Sequence of chain 1.A:
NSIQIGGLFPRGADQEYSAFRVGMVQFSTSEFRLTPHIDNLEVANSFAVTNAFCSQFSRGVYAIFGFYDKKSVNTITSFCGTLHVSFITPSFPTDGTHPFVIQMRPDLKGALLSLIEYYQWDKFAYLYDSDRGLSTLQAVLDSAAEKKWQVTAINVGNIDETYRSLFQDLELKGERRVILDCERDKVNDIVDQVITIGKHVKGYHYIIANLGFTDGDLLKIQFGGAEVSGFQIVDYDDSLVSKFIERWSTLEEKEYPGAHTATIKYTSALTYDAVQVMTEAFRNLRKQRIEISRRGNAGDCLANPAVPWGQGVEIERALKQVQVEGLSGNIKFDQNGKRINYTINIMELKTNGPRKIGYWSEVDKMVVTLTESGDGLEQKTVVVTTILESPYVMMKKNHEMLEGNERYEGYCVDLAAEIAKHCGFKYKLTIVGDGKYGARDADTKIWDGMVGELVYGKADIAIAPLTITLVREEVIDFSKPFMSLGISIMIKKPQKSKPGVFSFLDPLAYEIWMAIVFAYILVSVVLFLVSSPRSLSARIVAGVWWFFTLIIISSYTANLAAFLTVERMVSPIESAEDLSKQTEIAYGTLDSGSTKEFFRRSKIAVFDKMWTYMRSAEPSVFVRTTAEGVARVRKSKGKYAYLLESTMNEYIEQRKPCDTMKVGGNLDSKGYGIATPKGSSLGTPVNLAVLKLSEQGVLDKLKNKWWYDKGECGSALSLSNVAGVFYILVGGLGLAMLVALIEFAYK

Binding-site contacts:
Ligand atom C1 contacts residue ASN346 of chain 1.A at 1.4 Å.
Ligand atom O3 contacts residue VAL368 of chain 1.A at 4.1 Å.
Ligand atom O7 contacts residue SER366 of chain 1.A at 4.1 Å.
Ligand atom C3 contacts residue ASN346 of chain 1.A at 3.5 Å.
Ligand atom C1 contacts residue ILE345 of chain 1.A at 4.1 Å (hydrophobic).
Ligand atom C7 contacts residue VAL368 of chain 1.A at 4.4 Å (hydrophobic).
Ligand atom O5 contacts residue ASN346 of chain 1.A at 2.4 Å (h-bond).
Ligand atom N2 contacts residue ASN346 of chain 1.A at 2.5 Å (h-bond).
Ligand atom C6 contacts residue ILE345 of chain 1.A at 3.6 Å (hydrophobic).
Ligand atom C2 contacts residue ASN346 of chain 1.A at 2.1 Å.
Ligand atom C5 contacts residue ILE345 of chain 1.A at 3.9 Å (hydrophobic).
Ligand atom C7 contacts residue ASN346 of chain 1.A at 3.1 Å.
Ligand atom O7 contacts residue ASN346 of chain 1.A at 3.4 Å (h-bond).
Ligand atom O5 contacts residue ILE345 of chain 1.A at 3.2 Å.
Ligand atom C4 contacts residue ASN346 of chain 1.A at 4.1 Å.
Ligand atom O7 contacts residue VAL368 of chain 1.A at 3.5 Å.
Ligand atom C5 contacts residue ASN346 of chain 1.A at 3.6 Å.
Ligand atom C8 contacts residue ASN346 of chain 1.A at 4.1 Å.

A small-molecule ligand and the protein it binds are described below.
Small molecule (SMILES): CC(=O)N[C@@H]1[C@@H](O)[C@H](O)[C@@H](CO)O[C@H]1O